Binding-site contacts:
Ligand atom N12 contacts residue HIS80 of chain 1.A at 3.6 Å (h-bond).
Ligand atom C10 contacts residue HIS80 of chain 1.A at 2.7 Å.
Ligand atom C17 contacts residue ILE78 of chain 1.A at 3.4 Å (hydrophobic).
Ligand atom C14 contacts residue GLY79 of chain 1.A at 4.2 Å.
Ligand atom C08 contacts residue HIS80 of chain 1.A at 3.0 Å.
Ligand atom C16 contacts residue ILE78 of chain 1.A at 3.7 Å (hydrophobic).
Ligand atom C18 contacts residue ILE78 of chain 1.A at 4.2 Å (hydrophobic).
Ligand atom O11 contacts residue GLY79 of chain 1.A at 4.1 Å.
Ligand atom C18 contacts residue GLY79 of chain 1.A at 3.9 Å.
Ligand atom C16 contacts residue GLY79 of chain 1.A at 3.8 Å.
Ligand atom C15 contacts residue GLY79 of chain 1.A at 4.0 Å.
Ligand atom N07 contacts residue HIS80 of chain 1.A at 2.8 Å (h-bond).
Ligand atom O11 contacts residue ASN63 of chain 1.A at 4.2 Å.
Ligand atom C17 contacts residue GLY79 of chain 1.A at 3.7 Å.
Ligand atom O11 contacts residue HIS80 of chain 1.A at 2.7 Å (h-bond).
Ligand atom C13 contacts residue GLY79 of chain 1.A at 4.2 Å.
Ligand atom C06 contacts residue HIS80 of chain 1.A at 3.8 Å.
Ligand atom C09 contacts residue HIS80 of chain 1.A at 3.4 Å.
Ligand atom C13 contacts residue HIS80 of chain 1.A at 4.3 Å.
Ligand atom C14 contacts residue HIS80 of chain 1.A at 4.5 Å.
Ligand atom N01 contacts residue GLU55 of chain 1.A at 4.2 Å.
Ligand atom N01 contacts residue LEU58 of chain 1.A at 3.8 Å.

Sequence of chain 1.A:
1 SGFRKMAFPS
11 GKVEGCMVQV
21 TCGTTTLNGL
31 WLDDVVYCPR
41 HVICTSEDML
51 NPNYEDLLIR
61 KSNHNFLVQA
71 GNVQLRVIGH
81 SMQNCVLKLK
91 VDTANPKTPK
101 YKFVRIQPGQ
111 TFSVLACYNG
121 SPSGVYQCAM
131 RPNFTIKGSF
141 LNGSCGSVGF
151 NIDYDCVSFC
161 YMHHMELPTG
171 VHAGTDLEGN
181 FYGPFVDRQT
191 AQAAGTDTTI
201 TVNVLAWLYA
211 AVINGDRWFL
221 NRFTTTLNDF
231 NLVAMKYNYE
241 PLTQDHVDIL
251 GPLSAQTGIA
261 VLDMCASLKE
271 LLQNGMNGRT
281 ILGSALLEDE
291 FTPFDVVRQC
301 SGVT

A protein and the small-molecule ligand that binds it are described below.
Small molecule (SMILES): NC(=O)C1CCN(C(=O)Nc2ccccc2)CC1